Binding-site contacts:
Ligand atom N contacts residue ASN1067 of chain 2.D at 3.1 Å (h-bond).
Ligand atom CA contacts residue THR1063 of chain 2.D at 2.5 Å.
Ligand atom CG2 contacts residue THR1063 of chain 2.D at 3.0 Å.
Ligand atom N contacts residue ASN1067 of chain 2.D at 3.0 Å (h-bond).
Ligand atom O contacts residue THR1061 of chain 2.D at 1.8 Å.
Ligand atom ND1 contacts residue THR1061 of chain 2.D at 2.4 Å.
Ligand atom NZ contacts residue GLU1022 of chain 2.D at 2.7 Å (salt-bridge).
Ligand atom C contacts residue THR1061 of chain 2.D at 2.1 Å.
Ligand atom CA contacts residue ASN1067 of chain 2.D at 2.7 Å.
Ligand atom CA contacts residue THR1061 of chain 2.D at 2.0 Å.
Ligand atom C contacts residue THR1063 of chain 2.D at 1.4 Å.
Ligand atom CG contacts residue LEU1062 of chain 2.D at 2.8 Å (hydrophobic).
Ligand atom O contacts residue THR1063 of chain 2.D at 2.4 Å (h-bond).
Ligand atom CA contacts residue ARG1060 of chain 2.D at 3.1 Å.
Ligand atom CB contacts residue THR1061 of chain 2.D at 1.0 Å.
Ligand atom O contacts residue THR1063 of chain 2.D at 2.6 Å.
Ligand atom CA contacts residue THR1063 of chain 2.D at 1.6 Å.
Ligand atom O contacts residue ASN1067 of chain 2.D at 2.1 Å (h-bond).
Ligand atom C contacts residue THR1063 of chain 2.D at 2.9 Å.
Ligand atom CG contacts residue ILE1026 of chain 2.D at 2.7 Å (hydrophobic).
Ligand atom C contacts residue THR1063 of chain 2.D at 2.7 Å.
Ligand atom CB contacts residue ILE1026 of chain 2.D at 2.6 Å (hydrophobic).
Ligand atom N contacts residue THR1063 of chain 2.D at 1.6 Å (h-bond).
Ligand atom O contacts residue THR1063 of chain 2.D at 2.4 Å (h-bond).
Ligand atom CD1 contacts residue THR1063 of chain 2.D at 2.5 Å.
Ligand atom O contacts residue LEU1062 of chain 2.D at 1.6 Å (h-bond).
Ligand atom N contacts residue THR1061 of chain 2.D at 1.9 Å (h-bond).
Ligand atom C contacts residue LEU1062 of chain 2.D at 2.7 Å (hydrophobic).
Ligand atom NE2 contacts residue THR1061 of chain 2.D at 3.0 Å.
Ligand atom O contacts residue ARG1060 of chain 2.D at 2.9 Å (salt-bridge).
Ligand atom N contacts residue ARG1060 of chain 2.D at 1.9 Å.
Ligand atom CD1 contacts residue PHE1066 of chain 2.D at 2.9 Å (hydrophobic).
Ligand atom CB contacts residue THR1063 of chain 2.D at 2.6 Å.
Ligand atom CD2 contacts residue THR1061 of chain 2.D at 1.8 Å.
Ligand atom C contacts residue ASN1067 of chain 2.D at 2.7 Å.
Ligand atom N contacts residue THR1063 of chain 2.D at 2.4 Å (h-bond).
Ligand atom CD2 contacts residue GLN1072 of chain 2.D at 3.1 Å.
Ligand atom CB contacts residue THR1063 of chain 2.D at 3.0 Å.
Ligand atom CD1 contacts residue LEU1062 of chain 2.D at 3.1 Å (hydrophobic).
Ligand atom CG contacts residue THR1061 of chain 2.D at 1.1 Å.

A protein and the small-molecule ligand that binds it are described below.
Small molecule (SMILES): CC[C@H](C)[C@H](NC(=O)[C@@H](NC(=O)[C@H](CC(C)C)NC(=O)[C@H](CCCCN)NC(=O)[C@H](CCCCN)NC(=O)[C@@H](N)Cc1cnc[nH]1)C(C)C)C(=O)N[C@@H](CC(N)=O)C(=O)N[C@@H](CCCCN)C(=O)N[C@@H](CC(=O)O)C(=O)N[C@@H](CCSC)C(=O)N[C@@H](CCCN=C(N)N)C(=O)N[C@H](C(=O)N[C@@H](CC(=O)O)C(=O)N[C@@H](CC(C)C)C(=O)N[C@@H](Cc1ccccc1)C(=O)N[C@@H](CO)C(=O)N1CCC[C@H]1C(=O)N1CCC[C@H]1C(=O)N[C@H](C=O)CC(N)=O)[C@@H](C)O

Sequence of chain 2.D:
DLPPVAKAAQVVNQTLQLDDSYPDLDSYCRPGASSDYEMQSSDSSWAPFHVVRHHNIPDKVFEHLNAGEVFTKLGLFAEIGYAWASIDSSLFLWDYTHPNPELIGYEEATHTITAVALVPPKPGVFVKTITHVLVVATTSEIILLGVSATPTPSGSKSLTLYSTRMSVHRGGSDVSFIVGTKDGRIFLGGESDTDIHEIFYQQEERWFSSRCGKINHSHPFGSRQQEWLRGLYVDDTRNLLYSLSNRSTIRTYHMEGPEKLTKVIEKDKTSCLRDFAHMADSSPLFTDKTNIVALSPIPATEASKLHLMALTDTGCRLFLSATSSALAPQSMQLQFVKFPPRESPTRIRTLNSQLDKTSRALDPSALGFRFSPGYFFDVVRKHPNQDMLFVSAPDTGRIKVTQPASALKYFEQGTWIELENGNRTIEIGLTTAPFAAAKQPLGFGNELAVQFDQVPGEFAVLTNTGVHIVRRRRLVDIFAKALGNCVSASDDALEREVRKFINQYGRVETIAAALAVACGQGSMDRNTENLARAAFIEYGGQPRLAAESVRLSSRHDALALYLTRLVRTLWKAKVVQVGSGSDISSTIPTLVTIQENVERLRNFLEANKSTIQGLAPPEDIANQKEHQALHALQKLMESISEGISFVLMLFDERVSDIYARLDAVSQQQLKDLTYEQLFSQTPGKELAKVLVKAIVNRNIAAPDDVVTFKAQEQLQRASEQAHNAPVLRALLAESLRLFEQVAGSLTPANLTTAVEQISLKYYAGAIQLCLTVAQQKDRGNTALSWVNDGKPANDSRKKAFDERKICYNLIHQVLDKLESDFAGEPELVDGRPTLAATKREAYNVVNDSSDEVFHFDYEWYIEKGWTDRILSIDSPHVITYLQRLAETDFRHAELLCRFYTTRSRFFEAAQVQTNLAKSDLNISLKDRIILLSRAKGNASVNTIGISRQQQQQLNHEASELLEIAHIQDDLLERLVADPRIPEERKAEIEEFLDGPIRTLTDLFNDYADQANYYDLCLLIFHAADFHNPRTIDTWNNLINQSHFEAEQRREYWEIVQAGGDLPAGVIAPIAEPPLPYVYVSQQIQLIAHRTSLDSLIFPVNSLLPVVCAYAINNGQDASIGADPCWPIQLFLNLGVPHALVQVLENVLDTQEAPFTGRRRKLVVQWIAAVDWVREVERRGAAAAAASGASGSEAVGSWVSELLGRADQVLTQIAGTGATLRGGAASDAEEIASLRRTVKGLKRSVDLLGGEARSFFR